Sequence of chain 6.A:
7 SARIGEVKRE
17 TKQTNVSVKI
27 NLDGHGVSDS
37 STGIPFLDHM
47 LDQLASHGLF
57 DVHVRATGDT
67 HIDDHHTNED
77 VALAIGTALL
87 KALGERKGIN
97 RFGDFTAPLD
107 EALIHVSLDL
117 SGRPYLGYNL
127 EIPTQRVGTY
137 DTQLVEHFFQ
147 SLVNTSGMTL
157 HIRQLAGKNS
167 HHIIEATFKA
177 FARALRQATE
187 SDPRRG

Binding-site contacts:
Ligand atom OP4 contacts residue HIS53 of chain 17.A at 3.1 Å (h-bond).
Ligand atom C3 contacts residue GLU171 of chain 17.A at 3.3 Å.
Ligand atom C6 contacts residue IG21 of chain 6.D at 0.8 Å.
Ligand atom OP6 contacts residue LYS175 of chain 17.A at 2.9 Å (salt-bridge).
Ligand atom C4 contacts residue IG21 of chain 6.D at 0.5 Å.
Ligand atom OP4 contacts residue IG21 of chain 6.D at 0.3 Å (h-bond).
Ligand atom N1 contacts residue IG21 of chain 6.D at 0.6 Å.
Ligand atom C4 contacts residue GLU171 of chain 17.A at 3.5 Å.
Ligand atom OP1 contacts residue IG21 of chain 6.D at 0.2 Å (h-bond).
Ligand atom O2 contacts residue GLN19 of chain 6.A at 3.0 Å (h-bond).
Ligand atom OP6 contacts residue HIS53 of chain 17.A at 3.3 Å (h-bond).
Ligand atom C2 contacts residue IG21 of chain 6.D at 0.5 Å.
Ligand atom C6 contacts residue MN1 of chain 6.B at 3.1 Å.
Ligand atom C3 contacts residue MN1 of chain 6.C at 3.1 Å.
Ligand atom P contacts residue IG21 of chain 6.D at 0.1 Å.
Ligand atom C1 contacts residue IG21 of chain 6.D at 0.1 Å.
Ligand atom OP5 contacts residue ARG97 of chain 24.A at 2.8 Å (salt-bridge).
Ligand atom O3 contacts residue HIS45 of chain 17.A at 3.0 Å.
Ligand atom N2 contacts residue HIS72 of chain 6.A at 3.2 Å (h-bond).
Ligand atom N2 contacts residue IG21 of chain 6.D at 0.4 Å (h-bond).
Ligand atom O3 contacts residue HIS72 of chain 6.A at 3.4 Å (h-bond).
Ligand atom O3 contacts residue IG21 of chain 6.D at 0.2 Å (h-bond).
Ligand atom OP4 contacts residue GLN49 of chain 17.A at 2.9 Å (h-bond).
Ligand atom C5 contacts residue EDO1 of chain 6.F at 3.5 Å.
Ligand atom C6 contacts residue MN1 of chain 6.C at 3.5 Å.
Ligand atom C1 contacts residue GLU171 of chain 17.A at 3.2 Å.
Ligand atom N2 contacts residue MN1 of chain 6.C at 2.4 Å.
Ligand atom C3 contacts residue EDO1 of chain 6.F at 3.4 Å.
Ligand atom OP6 contacts residue ARG97 of chain 24.A at 2.9 Å (salt-bridge).
Ligand atom O2 contacts residue IG21 of chain 6.D at 1.9 Å.
Ligand atom C5 contacts residue IG21 of chain 6.D at 1.0 Å.
Ligand atom C2 contacts residue EDO1 of chain 6.F at 3.3 Å.
Ligand atom C4 contacts residue MN1 of chain 6.C at 3.1 Å.
Ligand atom OP5 contacts residue IG21 of chain 6.D at 0.1 Å (h-bond).
Ligand atom N1 contacts residue MN1 of chain 6.B at 3.0 Å.
Ligand atom OP6 contacts residue IG21 of chain 6.D at 0.1 Å (h-bond).
Ligand atom C3 contacts residue IG21 of chain 6.D at 0.3 Å.
Ligand atom N2 contacts residue GLU171 of chain 17.A at 3.2 Å (salt-bridge).
Ligand atom O3 contacts residue GLU171 of chain 17.A at 2.6 Å (salt-bridge).
Ligand atom O3 contacts residue MN1 of chain 6.C at 2.4 Å.

Sequence of chain 17.A:
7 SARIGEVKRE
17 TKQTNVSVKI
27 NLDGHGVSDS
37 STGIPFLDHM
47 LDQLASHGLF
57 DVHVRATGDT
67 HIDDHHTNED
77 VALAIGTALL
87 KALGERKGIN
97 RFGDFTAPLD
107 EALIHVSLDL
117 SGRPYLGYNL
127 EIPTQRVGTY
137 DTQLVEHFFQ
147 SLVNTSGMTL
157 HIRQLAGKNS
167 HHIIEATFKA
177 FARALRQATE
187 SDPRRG

The small molecule below binds the protein below.
Small molecule (SMILES): O=P(O)(O)OC[C@@H](O)[C@@H](O)c1cnc[nH]1

Sequence of chain 24.A:
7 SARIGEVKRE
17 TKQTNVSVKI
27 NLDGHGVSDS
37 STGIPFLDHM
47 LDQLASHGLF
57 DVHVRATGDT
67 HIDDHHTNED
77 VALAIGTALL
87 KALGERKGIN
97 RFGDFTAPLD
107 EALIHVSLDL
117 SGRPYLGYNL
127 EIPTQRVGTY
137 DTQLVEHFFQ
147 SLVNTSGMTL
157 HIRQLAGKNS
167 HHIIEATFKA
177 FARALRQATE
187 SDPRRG